Binding-site contacts:
Ligand atom NAO contacts residue ASN99 of chain 1.D at 3.5 Å (h-bond).
Ligand atom CAR contacts residue LEU51 of chain 1.D at 3.5 Å (hydrophobic).
Ligand atom CAV contacts residue ILE105 of chain 1.D at 4.1 Å (hydrophobic).
Ligand atom NAO contacts residue TYR56 of chain 1.D at 4.1 Å.
Ligand atom CAF contacts residue TRP40 of chain 1.D at 3.9 Å (hydrophobic).
Ligand atom NAX contacts residue ASN99 of chain 1.D at 3.8 Å.
Ligand atom CAD contacts residue TRP40 of chain 1.D at 4.0 Å (hydrophobic).
Ligand atom CAI contacts residue PRO41 of chain 1.D at 3.1 Å (hydrophobic).
Ligand atom CAV contacts residue VAL46 of chain 1.D at 3.9 Å (hydrophobic).
Ligand atom CAT contacts residue PRO41 of chain 1.D at 3.7 Å (hydrophobic).
Ligand atom CAG contacts residue TRP40 of chain 1.D at 3.8 Å (hydrophobic).
Ligand atom CAD contacts residue PRO41 of chain 1.D at 3.8 Å (hydrophobic).
Ligand atom CAG contacts residue PRO41 of chain 1.D at 4.0 Å (hydrophobic).
Ligand atom OAB contacts residue LEU51 of chain 1.D at 3.4 Å.
Ligand atom CAW contacts residue ILE105 of chain 1.D at 4.0 Å (hydrophobic).
Ligand atom CAU contacts residue LEU51 of chain 1.D at 3.9 Å (hydrophobic).
Ligand atom CAJ contacts residue VAL46 of chain 1.D at 3.4 Å (hydrophobic).
Ligand atom NAY contacts residue LEU51 of chain 1.D at 4.0 Å.
Ligand atom CAI contacts residue VAL46 of chain 1.D at 3.6 Å (hydrophobic).
Ligand atom CAC contacts residue MET108 of chain 1.D at 4.0 Å (hydrophobic).
Ligand atom NAO contacts residue CYS95 of chain 1.D at 4.1 Å.
Ligand atom NAN contacts residue PRO41 of chain 1.D at 3.5 Å.
Ligand atom CAR contacts residue PRO41 of chain 1.D at 3.7 Å (hydrophobic).
Ligand atom NAQ contacts residue PRO41 of chain 1.D at 3.3 Å (h-bond).
Ligand atom NAP contacts residue ASN99 of chain 1.D at 2.9 Å (h-bond).
Ligand atom CAT contacts residue VAL46 of chain 1.D at 4.2 Å (hydrophobic).
Ligand atom NAP contacts residue TYR98 of chain 1.D at 3.9 Å.
Ligand atom CAF contacts residue GLN44 of chain 1.D at 3.7 Å.
Ligand atom CAA contacts residue ASN99 of chain 1.D at 3.5 Å.
Ligand atom CAA contacts residue TYR98 of chain 1.D at 4.2 Å (hydrophobic).
Ligand atom CAM contacts residue LEU51 of chain 1.D at 4.0 Å (hydrophobic).
Ligand atom CAA contacts residue LEU53 of chain 1.D at 3.8 Å (hydrophobic).
Ligand atom NAQ contacts residue LEU51 of chain 1.D at 3.8 Å.
Ligand atom NAP contacts residue TYR56 of chain 1.D at 4.1 Å.
Ligand atom CAK contacts residue TRP40 of chain 1.D at 3.8 Å (hydrophobic).
Ligand atom CAJ contacts residue PHE42 of chain 1.D at 4.0 Å (hydrophobic).
Ligand atom NAN contacts residue GLN44 of chain 1.D at 3.8 Å.
Ligand atom CAF contacts residue PRO41 of chain 1.D at 4.0 Å (hydrophobic).
Ligand atom CAU contacts residue PRO41 of chain 1.D at 3.8 Å (hydrophobic).
Ligand atom CAL contacts residue LEU51 of chain 1.D at 4.1 Å (hydrophobic).

Sequence of chain 1.D:
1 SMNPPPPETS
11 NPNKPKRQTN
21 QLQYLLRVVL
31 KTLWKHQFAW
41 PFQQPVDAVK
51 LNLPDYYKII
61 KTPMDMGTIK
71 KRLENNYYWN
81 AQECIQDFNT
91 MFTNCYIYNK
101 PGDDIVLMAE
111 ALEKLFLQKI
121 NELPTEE

A protein and the small-molecule ligand that binds it are described below.
Small molecule (SMILES): Cn1nnc2ccc(NC(=O)c3nccn3Cc3ccccc3)cc21